Sequence of chain 1.D:
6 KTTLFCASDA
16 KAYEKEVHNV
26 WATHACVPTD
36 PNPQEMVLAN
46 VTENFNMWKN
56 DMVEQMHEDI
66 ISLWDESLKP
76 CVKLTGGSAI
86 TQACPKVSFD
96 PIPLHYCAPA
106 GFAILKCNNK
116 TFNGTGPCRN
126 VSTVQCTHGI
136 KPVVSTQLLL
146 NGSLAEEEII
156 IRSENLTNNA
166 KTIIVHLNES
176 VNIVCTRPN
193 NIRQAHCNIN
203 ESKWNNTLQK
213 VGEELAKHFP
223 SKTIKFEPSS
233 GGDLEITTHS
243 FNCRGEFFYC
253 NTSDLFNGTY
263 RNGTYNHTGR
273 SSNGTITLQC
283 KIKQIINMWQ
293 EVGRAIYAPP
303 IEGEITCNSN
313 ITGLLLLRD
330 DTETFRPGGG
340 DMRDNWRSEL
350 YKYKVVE

The protein below binds the small molecule below.
Small molecule (SMILES): CC(=O)N[C@@H]1[C@@H](O)[C@H](O)[C@@H](CO)O[C@H]1O

Binding-site contacts:
Ligand atom C7 contacts residue SER311 of chain 1.D at 3.7 Å.
Ligand atom O6 contacts residue ASP95 of chain 1.D at 4.3 Å.
Ligand atom O5 contacts residue ASN146 of chain 1.D at 2.3 Å (h-bond).
Ligand atom O6 contacts residue LYS136 of chain 1.D at 3.2 Å (salt-bridge).
Ligand atom C5 contacts residue ASN310 of chain 1.D at 3.5 Å.
Ligand atom C2 contacts residue SER311 of chain 1.D at 3.7 Å.
Ligand atom C3 contacts residue SER311 of chain 1.D at 3.9 Å.
Ligand atom C6 contacts residue LYS136 of chain 1.D at 4.2 Å.
Ligand atom C2 contacts residue ASN146 of chain 1.D at 2.5 Å.
Ligand atom O4 contacts residue ARG246 of chain 1.D at 3.8 Å.
Ligand atom N2 contacts residue SER311 of chain 1.D at 2.8 Å (h-bond).
Ligand atom C4 contacts residue ASN146 of chain 1.D at 4.2 Å.
Ligand atom O3 contacts residue ASN310 of chain 1.D at 4.3 Å.
Ligand atom O4 contacts residue ASN310 of chain 1.D at 3.9 Å.
Ligand atom C3 contacts residue ASN146 of chain 1.D at 3.8 Å.
Ligand atom C2 contacts residue ASN310 of chain 1.D at 4.3 Å.
Ligand atom C7 contacts residue ASN146 of chain 1.D at 3.8 Å.
Ligand atom C8 contacts residue SER311 of chain 1.D at 3.6 Å.
Ligand atom C3 contacts residue ARG246 of chain 1.D at 4.3 Å.
Ligand atom O7 contacts residue ASN146 of chain 1.D at 4.0 Å.
Ligand atom C8 contacts residue VAL138 of chain 1.D at 4.3 Å (hydrophobic).
Ligand atom C8 contacts residue LEU145 of chain 1.D at 3.6 Å (hydrophobic).
Ligand atom C1 contacts residue ASN310 of chain 1.D at 3.9 Å.
Ligand atom C1 contacts residue SER311 of chain 1.D at 4.0 Å.
Ligand atom C4 contacts residue ARG246 of chain 1.D at 4.4 Å.
Ligand atom O3 contacts residue SER311 of chain 1.D at 4.4 Å.
Ligand atom C3 contacts residue ASN310 of chain 1.D at 3.6 Å.
Ligand atom O3 contacts residue CYS309 of chain 1.D at 3.2 Å (h-bond).
Ligand atom O7 contacts residue PRO96 of chain 1.D at 3.9 Å.
Ligand atom C4 contacts residue ASP95 of chain 1.D at 4.2 Å.
Ligand atom C3 contacts residue CYS309 of chain 1.D at 4.3 Å (hydrophobic).
Ligand atom C8 contacts residue PHE243 of chain 1.D at 4.3 Å (hydrophobic).
Ligand atom C4 contacts residue ASN310 of chain 1.D at 3.9 Å.
Ligand atom C5 contacts residue ASN146 of chain 1.D at 3.6 Å.
Ligand atom C1 contacts residue ASN146 of chain 1.D at 1.4 Å.
Ligand atom O3 contacts residue ARG246 of chain 1.D at 3.2 Å (salt-bridge).
Ligand atom O5 contacts residue LYS136 of chain 1.D at 3.6 Å (salt-bridge).
Ligand atom N2 contacts residue ASN146 of chain 1.D at 3.0 Å (h-bond).
Ligand atom C8 contacts residue ASN244 of chain 1.D at 4.0 Å.
Ligand atom O5 contacts residue ASN310 of chain 1.D at 4.1 Å.